Binding-site contacts:
Ligand atom C1 contacts residue VAL335 of chain 1.A at 3.8 Å (hydrophobic).
Ligand atom C1 contacts residue LYS343 of chain 1.A at 2.9 Å.
Ligand atom O1 contacts residue THR200 of chain 1.A at 4.2 Å.
Ligand atom C contacts residue TYR185 of chain 1.A at 3.5 Å (hydrophobic).
Ligand atom O contacts residue LYS343 of chain 1.A at 2.6 Å (salt-bridge).
Ligand atom C4 contacts residue VAL335 of chain 1.A at 3.9 Å (hydrophobic).
Ligand atom O1 contacts residue THR201 of chain 1.A at 3.0 Å (h-bond).
Ligand atom C3 contacts residue THR201 of chain 1.A at 3.5 Å.
Ligand atom C8 contacts residue THR201 of chain 1.A at 3.7 Å.
Ligand atom C5 contacts residue ASN212 of chain 1.A at 3.7 Å.
Ligand atom C7 contacts residue HIS204 of chain 1.A at 3.3 Å.
Ligand atom O contacts residue VAL335 of chain 1.A at 3.9 Å.
Ligand atom C6 contacts residue HIS333 of chain 1.A at 3.6 Å.
Ligand atom C2 contacts residue LYS343 of chain 1.A at 3.7 Å.
Ligand atom C6 contacts residue MN1 of chain 1.H at 3.0 Å.
Ligand atom C contacts residue TRP258 of chain 1.A at 4.1 Å (hydrophobic).
Ligand atom C3 contacts residue VAL335 of chain 1.A at 3.2 Å (hydrophobic).
Ligand atom C contacts residue ASN212 of chain 1.A at 2.2 Å.
Ligand atom C8 contacts residue TYR185 of chain 1.A at 3.5 Å (hydrophobic).
Ligand atom N contacts residue HIS204 of chain 1.A at 3.1 Å (h-bond).
Ligand atom C6 contacts residue TRP258 of chain 1.A at 3.9 Å (hydrophobic).
Ligand atom C6 contacts residue HIS204 of chain 1.A at 4.2 Å.
Ligand atom O1 contacts residue TYR185 of chain 1.A at 3.6 Å.
Ligand atom C7 contacts residue MN1 of chain 1.H at 3.0 Å.
Ligand atom C7 contacts residue TYR185 of chain 1.A at 3.9 Å (hydrophobic).
Ligand atom C7 contacts residue THR201 of chain 1.A at 4.0 Å.
Ligand atom C1 contacts residue TRP258 of chain 1.A at 3.7 Å (hydrophobic).
Ligand atom N contacts residue HIS333 of chain 1.A at 3.3 Å (h-bond).
Ligand atom C5 contacts residue TRP258 of chain 1.A at 3.6 Å (hydrophobic).
Ligand atom C5 contacts residue MN1 of chain 1.H at 4.3 Å.
Ligand atom C1 contacts residue ASN212 of chain 1.A at 3.4 Å.
Ligand atom C2 contacts residue THR201 of chain 1.A at 3.6 Å.
Ligand atom C2 contacts residue VAL335 of chain 1.A at 4.1 Å (hydrophobic).
Ligand atom O contacts residue TYR185 of chain 1.A at 3.6 Å.
Ligand atom C4 contacts residue TYR185 of chain 1.A at 4.1 Å (hydrophobic).
Ligand atom C5 contacts residue VAL335 of chain 1.A at 3.7 Å (hydrophobic).
Ligand atom C4 contacts residue THR201 of chain 1.A at 4.2 Å.
Ligand atom C contacts residue LYS343 of chain 1.A at 3.4 Å.
Ligand atom C2 contacts residue TYR185 of chain 1.A at 3.8 Å (hydrophobic).
Ligand atom N contacts residue MN1 of chain 1.H at 2.1 Å.

This small molecule binds to this protein.
Small molecule (SMILES): CCOC(=O)Cc1ccncc1

Sequence of chain 1.A:
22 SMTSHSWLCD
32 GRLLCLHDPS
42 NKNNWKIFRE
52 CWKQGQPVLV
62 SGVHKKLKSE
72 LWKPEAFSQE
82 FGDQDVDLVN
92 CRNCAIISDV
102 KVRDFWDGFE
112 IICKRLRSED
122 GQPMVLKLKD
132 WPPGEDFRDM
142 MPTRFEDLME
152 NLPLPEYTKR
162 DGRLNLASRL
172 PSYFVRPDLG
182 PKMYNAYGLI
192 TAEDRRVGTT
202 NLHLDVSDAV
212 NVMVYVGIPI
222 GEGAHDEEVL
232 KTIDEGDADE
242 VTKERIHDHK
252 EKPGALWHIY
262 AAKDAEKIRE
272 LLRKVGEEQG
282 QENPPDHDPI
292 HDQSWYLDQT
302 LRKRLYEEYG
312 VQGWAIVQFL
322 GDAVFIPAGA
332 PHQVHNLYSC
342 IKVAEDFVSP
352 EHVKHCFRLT